Sequence of chain 1.F:
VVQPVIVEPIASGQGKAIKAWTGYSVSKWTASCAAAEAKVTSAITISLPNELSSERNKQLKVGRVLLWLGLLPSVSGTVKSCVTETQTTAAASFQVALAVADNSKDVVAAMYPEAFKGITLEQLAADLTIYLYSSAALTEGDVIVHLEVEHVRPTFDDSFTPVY

Binding-site contacts:
Ligand atom O4' contacts residue LYS143 of chain 1.F at 4.4 Å.
Ligand atom N6 contacts residue TRP47 of chain 1.F at 4.2 Å.
Ligand atom C5' contacts residue ARG90 of chain 1.F at 4.3 Å.
Ligand atom C2 contacts residue TRP47 of chain 1.F at 3.4 Å (hydrophobic).
Ligand atom O4' contacts residue LYS143 of chain 1.F at 4.2 Å.
Ligand atom C1' contacts residue GLU140 of chain 1.F at 2.7 Å.
Ligand atom C8 contacts residue LYS143 of chain 1.F at 2.7 Å.
Ligand atom C4 contacts residue TRP47 of chain 1.F at 3.3 Å (hydrophobic).
Ligand atom N9 contacts residue TRP47 of chain 1.F at 3.3 Å.
Ligand atom N1 contacts residue TRP47 of chain 1.F at 3.7 Å.
Ligand atom C1' contacts residue LYS143 of chain 1.F at 3.2 Å.
Ligand atom O2' contacts residue GLU140 of chain 1.F at 2.3 Å (salt-bridge).
Ligand atom C5 contacts residue TRP47 of chain 1.F at 3.8 Å (hydrophobic).
Ligand atom N9 contacts residue LYS143 of chain 1.F at 3.2 Å (salt-bridge).
Ligand atom O4' contacts residue TRP47 of chain 1.F at 3.4 Å.
Ligand atom C6 contacts residue TRP47 of chain 1.F at 3.7 Å (hydrophobic).
Ligand atom C2' contacts residue GLU140 of chain 1.F at 3.0 Å.
Ligand atom N7 contacts residue LYS143 of chain 1.F at 3.8 Å.
Ligand atom O3' contacts residue GLU140 of chain 1.F at 4.4 Å.
Ligand atom C2' contacts residue LYS143 of chain 1.F at 3.7 Å.
Ligand atom C8 contacts residue TRP47 of chain 1.F at 3.6 Å (hydrophobic).
Ligand atom C1' contacts residue TRP47 of chain 1.F at 3.7 Å (hydrophobic).
Ligand atom O2' contacts residue LYS143 of chain 1.F at 3.8 Å.
Ligand atom N9 contacts residue GLU140 of chain 1.F at 4.1 Å.
Ligand atom C3' contacts residue GLU140 of chain 1.F at 3.8 Å.
Ligand atom C4' contacts residue GLU140 of chain 1.F at 3.4 Å.
Ligand atom N7 contacts residue TRP47 of chain 1.F at 3.6 Å.
Ligand atom N3 contacts residue TRP47 of chain 1.F at 3.4 Å.
Ligand atom O4' contacts residue GLU140 of chain 1.F at 3.0 Å (salt-bridge).

This protein binds this small molecule.
Small molecule (SMILES): Nc1ncnc2c1ncn2[C@@H]1O[C@H]([C@@H]2O[C@@H]3[C@H](O[P](=O)(O)O2)[C@@H](CO[P](=O)(O)O[C@H]2[C@@H](O)[C@H](n4cnc5c(N)ncnc54)O[C@@H]2COP(=O)=O)O[C@H]3n2ccc(=O)[nH]c2=O)[C@@H](O[P](=O)(O)OC[C@H]2O[C@@H](n3ccc(=O)[nH]c3=O)[C@H](O)[C@@H]2O)[C@H]1O